The small molecule below binds the protein below.
Small molecule (SMILES): O=C([O-])C(=O)[O-]

Binding-site contacts:
Ligand atom C1 contacts residue GLY43 of chain 1.A at 4.3 Å.
Ligand atom O3 contacts residue LYS161 of chain 1.A at 4.2 Å.
Ligand atom O1 contacts residue LYS161 of chain 1.A at 2.5 Å (salt-bridge).
Ligand atom C2 contacts residue LEU101 of chain 1.A at 3.8 Å (hydrophobic).
Ligand atom O1 contacts residue ALA8 of chain 1.A at 4.1 Å.
Ligand atom O4 contacts residue LEU101 of chain 1.A at 3.4 Å.
Ligand atom O2 contacts residue LYS161 of chain 1.A at 2.9 Å (salt-bridge).
Ligand atom C2 contacts residue THR45 of chain 1.A at 4.4 Å.
Ligand atom C1 contacts residue THR45 of chain 1.A at 3.6 Å.
Ligand atom O3 contacts residue THR45 of chain 1.A at 2.7 Å (h-bond).
Ligand atom C2 contacts residue TYR133 of chain 1.A at 4.0 Å (hydrophobic).
Ligand atom O4 contacts residue LYS161 of chain 1.A at 4.2 Å.
Ligand atom O3 contacts residue GLY43 of chain 1.A at 4.0 Å.
Ligand atom C1 contacts residue LYS161 of chain 1.A at 3.1 Å.
Ligand atom O4 contacts residue GLY43 of chain 1.A at 3.0 Å.
Ligand atom O3 contacts residue ALA8 of chain 1.A at 3.1 Å.
Ligand atom O4 contacts residue VAL40 of chain 1.A at 3.2 Å.
Ligand atom O1 contacts residue TYR133 of chain 1.A at 3.3 Å (h-bond).
Ligand atom O4 contacts residue ALA8 of chain 1.A at 4.2 Å.
Ligand atom O4 contacts residue THR44 of chain 1.A at 3.5 Å (h-bond).
Ligand atom C1 contacts residue ALA8 of chain 1.A at 3.5 Å (hydrophobic).
Ligand atom C2 contacts residue GLY43 of chain 1.A at 3.7 Å.
Ligand atom O2 contacts residue TYR133 of chain 1.A at 2.8 Å.
Ligand atom C1 contacts residue THR44 of chain 1.A at 3.5 Å.
Ligand atom C2 contacts residue VAL40 of chain 1.A at 4.4 Å (hydrophobic).
Ligand atom O1 contacts residue THR45 of chain 1.A at 3.7 Å.
Ligand atom C1 contacts residue TYR133 of chain 1.A at 4.0 Å (hydrophobic).
Ligand atom O1 contacts residue THR44 of chain 1.A at 3.7 Å.
Ligand atom O2 contacts residue LEU101 of chain 1.A at 3.5 Å.
Ligand atom C2 contacts residue LYS161 of chain 1.A at 3.2 Å.
Ligand atom O2 contacts residue THR44 of chain 1.A at 3.4 Å (h-bond).
Ligand atom C2 contacts residue ALA8 of chain 1.A at 4.1 Å (hydrophobic).
Ligand atom O2 contacts residue GLY43 of chain 1.A at 4.2 Å.
Ligand atom C2 contacts residue THR44 of chain 1.A at 3.3 Å.
Ligand atom O3 contacts residue THR44 of chain 1.A at 3.4 Å (h-bond).

Sequence of chain 1.A:
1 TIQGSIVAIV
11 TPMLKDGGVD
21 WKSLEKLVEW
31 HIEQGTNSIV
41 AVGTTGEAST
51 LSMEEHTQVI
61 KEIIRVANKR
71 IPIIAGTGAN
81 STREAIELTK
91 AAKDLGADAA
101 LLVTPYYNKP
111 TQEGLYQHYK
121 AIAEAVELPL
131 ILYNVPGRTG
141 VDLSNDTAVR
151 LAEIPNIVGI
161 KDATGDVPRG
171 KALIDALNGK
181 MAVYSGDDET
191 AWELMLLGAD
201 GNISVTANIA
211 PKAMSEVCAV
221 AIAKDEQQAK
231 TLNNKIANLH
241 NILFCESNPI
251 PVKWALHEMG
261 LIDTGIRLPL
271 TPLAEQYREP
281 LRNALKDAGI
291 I